Sequence of chain 2.B:
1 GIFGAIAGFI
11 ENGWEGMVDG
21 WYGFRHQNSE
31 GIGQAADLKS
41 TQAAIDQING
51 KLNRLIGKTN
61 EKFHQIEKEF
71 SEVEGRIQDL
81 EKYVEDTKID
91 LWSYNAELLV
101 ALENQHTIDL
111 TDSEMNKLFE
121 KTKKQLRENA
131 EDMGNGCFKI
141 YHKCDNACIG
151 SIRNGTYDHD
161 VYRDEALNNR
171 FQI

A protein and the small-molecule ligand that binds it are described below.
Small molecule (SMILES): CC(=O)N[C@@H]1[C@@H](O)[C@H](O)[C@@H](CO)O[C@H]1O

Binding-site contacts:
Ligand atom C7 contacts residue ALA147 of chain 2.B at 4.4 Å (hydrophobic).
Ligand atom C1 contacts residue ASN154 of chain 2.B at 1.4 Å.
Ligand atom C8 contacts residue GLY150 of chain 2.B at 3.7 Å.
Ligand atom C7 contacts residue GLY150 of chain 2.B at 4.2 Å.
Ligand atom C4 contacts residue ASN154 of chain 2.B at 4.2 Å.
Ligand atom C3 contacts residue ASN154 of chain 2.B at 3.8 Å.
Ligand atom C8 contacts residue ALA147 of chain 2.B at 3.0 Å (hydrophobic).
Ligand atom C7 contacts residue ASN154 of chain 2.B at 3.6 Å.
Ligand atom N2 contacts residue ASN154 of chain 2.B at 2.9 Å (h-bond).
Ligand atom C7 contacts residue SER151 of chain 2.B at 4.3 Å.
Ligand atom C2 contacts residue ASN154 of chain 2.B at 2.5 Å.
Ligand atom N2 contacts residue GLY150 of chain 2.B at 4.0 Å.
Ligand atom O5 contacts residue ASN154 of chain 2.B at 2.3 Å (h-bond).
Ligand atom C8 contacts residue SER151 of chain 2.B at 3.6 Å.
Ligand atom C1 contacts residue GLY150 of chain 2.B at 4.3 Å.
Ligand atom C5 contacts residue ASN154 of chain 2.B at 3.6 Å.
Ligand atom O7 contacts residue ASN154 of chain 2.B at 3.8 Å.